Binding-site contacts:
Ligand atom N1 contacts residue MET86 of chain 1.A at 3.1 Å (h-bond).
Ligand atom C6 contacts residue LEU137 of chain 1.A at 3.4 Å (hydrophobic).
Ligand atom O3G contacts residue LYS132 of chain 1.A at 2.1 Å (salt-bridge).
Ligand atom PB contacts residue SER134 of chain 1.A at 3.2 Å.
Ligand atom N6 contacts residue LEU137 of chain 1.A at 3.4 Å.
Ligand atom O1B contacts residue SER134 of chain 1.A at 3.2 Å (h-bond).
Ligand atom O2' contacts residue SER90 of chain 1.A at 3.2 Å (h-bond).
Ligand atom O2B contacts residue SER134 of chain 1.A at 2.5 Å (h-bond).
Ligand atom C5 contacts residue LEU137 of chain 1.A at 3.5 Å (hydrophobic).
Ligand atom O1A contacts residue GLY20 of chain 1.A at 3.6 Å.
Ligand atom O2A contacts residue LYS37 of chain 1.A at 2.5 Å (salt-bridge).
Ligand atom O1G contacts residue GLY17 of chain 1.A at 2.9 Å (h-bond).
Ligand atom O3A contacts residue MG1 of chain 1.B at 3.6 Å.
Ligand atom O2' contacts residue GLN93 of chain 1.A at 3.3 Å (h-bond).
Ligand atom N6 contacts residue MET83 of chain 1.A at 3.4 Å.
Ligand atom C6 contacts residue ALA35 of chain 1.A at 3.6 Å (hydrophobic).
Ligand atom O1G contacts residue 3EY1 of chain 1.C at 3.6 Å.
Ligand atom O1A contacts residue GLY17 of chain 1.A at 3.7 Å.
Ligand atom PA contacts residue LYS37 of chain 1.A at 3.6 Å.
Ligand atom O2B contacts residue MG1 of chain 1.B at 2.3 Å.
Ligand atom O2A contacts residue 3EY1 of chain 1.C at 3.6 Å (h-bond).
Ligand atom N6 contacts residue GLU84 of chain 1.A at 3.0 Å (salt-bridge).
Ligand atom O5' contacts residue MG1 of chain 1.B at 3.5 Å.
Ligand atom PG contacts residue LYS132 of chain 1.A at 3.3 Å.
Ligand atom PA contacts residue 3EY1 of chain 1.C at 3.7 Å.
Ligand atom O2G contacts residue ASN18 of chain 1.A at 3.7 Å.
Ligand atom O1A contacts residue LYS37 of chain 1.A at 3.6 Å.
Ligand atom O2B contacts residue ASN135 of chain 1.A at 3.0 Å (h-bond).
Ligand atom O1A contacts residue 3EY1 of chain 1.C at 2.8 Å (h-bond).
Ligand atom N3B contacts residue SER134 of chain 1.A at 3.6 Å (h-bond).
Ligand atom O4' contacts residue VAL22 of chain 1.A at 3.7 Å.
Ligand atom C2 contacts residue MET86 of chain 1.A at 3.3 Å (hydrophobic).
Ligand atom O2A contacts residue ASP148 of chain 1.A at 2.8 Å (salt-bridge).
Ligand atom PA contacts residue MG1 of chain 1.B at 3.3 Å.
Ligand atom O3' contacts residue SER90 of chain 1.A at 3.5 Å (h-bond).
Ligand atom C5' contacts residue ALA16 of chain 1.A at 3.6 Å (hydrophobic).
Ligand atom O2G contacts residue LYS132 of chain 1.A at 3.6 Å.
Ligand atom N6 contacts residue ALA35 of chain 1.A at 3.4 Å.
Ligand atom O2A contacts residue MG1 of chain 1.B at 2.3 Å.
Ligand atom PB contacts residue MG1 of chain 1.B at 3.6 Å.

Sequence of chain 1.A:
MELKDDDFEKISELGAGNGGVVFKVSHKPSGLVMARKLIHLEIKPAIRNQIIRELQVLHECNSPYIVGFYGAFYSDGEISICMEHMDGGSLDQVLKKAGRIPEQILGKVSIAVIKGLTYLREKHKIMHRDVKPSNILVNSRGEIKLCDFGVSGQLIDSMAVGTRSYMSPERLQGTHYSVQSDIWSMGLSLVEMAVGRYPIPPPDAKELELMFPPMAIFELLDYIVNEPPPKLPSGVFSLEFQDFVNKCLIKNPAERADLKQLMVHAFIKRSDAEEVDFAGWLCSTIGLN

This protein binds this small molecule.
Small molecule (SMILES): Nc1ncnc2c1ncn2[C@@H]1O[C@H](CO[P](=O)(O)O[P](=O)(O)NP(=O)(O)O)[C@@H](O)[C@H]1O